The protein below binds the small molecule below.
Small molecule (SMILES): CC(=O)N[C@@H](Cc1cc(F)cc(F)c1)[C@H](O)CNC1(c2cc(CC(C)(C)C)cs2)CC1

Sequence of chain 1.C:
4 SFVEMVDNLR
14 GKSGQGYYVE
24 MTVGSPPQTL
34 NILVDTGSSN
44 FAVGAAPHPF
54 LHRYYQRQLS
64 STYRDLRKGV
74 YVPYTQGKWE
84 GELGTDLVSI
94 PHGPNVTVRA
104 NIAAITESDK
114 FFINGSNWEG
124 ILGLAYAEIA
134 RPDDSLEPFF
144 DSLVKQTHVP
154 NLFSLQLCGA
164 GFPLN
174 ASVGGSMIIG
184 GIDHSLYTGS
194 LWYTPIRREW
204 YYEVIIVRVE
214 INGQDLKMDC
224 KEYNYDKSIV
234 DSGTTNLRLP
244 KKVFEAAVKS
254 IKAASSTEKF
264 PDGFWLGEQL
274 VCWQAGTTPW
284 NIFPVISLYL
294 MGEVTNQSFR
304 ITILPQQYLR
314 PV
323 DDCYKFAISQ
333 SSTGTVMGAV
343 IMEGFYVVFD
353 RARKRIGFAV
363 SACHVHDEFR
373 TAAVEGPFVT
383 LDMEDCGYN

Binding-site contacts:
Ligand atom N7 contacts residue GLY40 of chain 1.C at 2.9 Å (h-bond).
Ligand atom F27 contacts residue TRP121 of chain 1.C at 3.2 Å.
Ligand atom C4 contacts residue GLY236 of chain 1.C at 3.7 Å.
Ligand atom C12 contacts residue TYR77 of chain 1.C at 3.6 Å (hydrophobic).
Ligand atom F27 contacts residue LEU36 of chain 1.C at 3.7 Å.
Ligand atom C31 contacts residue ILE232 of chain 1.C at 3.5 Å (hydrophobic).
Ligand atom C20 contacts residue ASP38 of chain 1.C at 3.5 Å.
Ligand atom C5 contacts residue ASP38 of chain 1.C at 3.5 Å.
Ligand atom C4 contacts residue TYR77 of chain 1.C at 3.6 Å (hydrophobic).
Ligand atom O29 contacts residue SER41 of chain 1.C at 3.5 Å.
Ligand atom N3 contacts residue GLY236 of chain 1.C at 2.9 Å (h-bond).
Ligand atom O19 contacts residue TYR77 of chain 1.C at 3.3 Å.
Ligand atom O29 contacts residue TYR77 of chain 1.C at 3.3 Å.
Ligand atom C25 contacts residue PHE114 of chain 1.C at 3.7 Å (hydrophobic).
Ligand atom O29 contacts residue GLY40 of chain 1.C at 3.3 Å (h-bond).
Ligand atom C8 contacts residue GLY40 of chain 1.C at 3.4 Å.
Ligand atom F28 contacts residue PHE114 of chain 1.C at 3.2 Å.
Ligand atom O19 contacts residue THR78 of chain 1.C at 3.2 Å (h-bond).
Ligand atom C18 contacts residue ILE132 of chain 1.C at 3.5 Å (hydrophobic).
Ligand atom O29 contacts residue ASP38 of chain 1.C at 2.6 Å (salt-bridge).
Ligand atom C8 contacts residue ASP234 of chain 1.C at 3.6 Å.
Ligand atom C6 contacts residue THR237 of chain 1.C at 3.7 Å.
Ligand atom S13 contacts residue THR78 of chain 1.C at 3.5 Å (h-bond).
Ligand atom C24 contacts residue PHE114 of chain 1.C at 3.7 Å (hydrophobic).
Ligand atom N7 contacts residue ASP234 of chain 1.C at 2.7 Å (salt-bridge).
Ligand atom C22 contacts residue GLY236 of chain 1.C at 3.7 Å.
Ligand atom C30 contacts residue ASP234 of chain 1.C at 3.6 Å.
Ligand atom C20 contacts residue GLY236 of chain 1.C at 3.5 Å.
Ligand atom C6 contacts residue ASP234 of chain 1.C at 3.2 Å.
Ligand atom C14 contacts residue PRO76 of chain 1.C at 3.6 Å (hydrophobic).
Ligand atom C26 contacts residue TYR77 of chain 1.C at 3.7 Å (hydrophobic).
Ligand atom C17 contacts residue TYR204 of chain 1.C at 3.8 Å (hydrophobic).
Ligand atom C10 contacts residue GLY40 of chain 1.C at 3.3 Å.
Ligand atom C12 contacts residue PRO76 of chain 1.C at 3.5 Å (hydrophobic).
Ligand atom C31 contacts residue TYR204 of chain 1.C at 3.4 Å (hydrophobic).
Ligand atom F27 contacts residue ILE116 of chain 1.C at 3.5 Å.
Ligand atom C9 contacts residue GLY40 of chain 1.C at 3.7 Å.
Ligand atom C14 contacts residue VAL75 of chain 1.C at 3.8 Å (hydrophobic).
Ligand atom C31 contacts residue ASP234 of chain 1.C at 3.8 Å.
Ligand atom F28 contacts residue GLY80 of chain 1.C at 3.7 Å.